Sequence of chain 1.E:
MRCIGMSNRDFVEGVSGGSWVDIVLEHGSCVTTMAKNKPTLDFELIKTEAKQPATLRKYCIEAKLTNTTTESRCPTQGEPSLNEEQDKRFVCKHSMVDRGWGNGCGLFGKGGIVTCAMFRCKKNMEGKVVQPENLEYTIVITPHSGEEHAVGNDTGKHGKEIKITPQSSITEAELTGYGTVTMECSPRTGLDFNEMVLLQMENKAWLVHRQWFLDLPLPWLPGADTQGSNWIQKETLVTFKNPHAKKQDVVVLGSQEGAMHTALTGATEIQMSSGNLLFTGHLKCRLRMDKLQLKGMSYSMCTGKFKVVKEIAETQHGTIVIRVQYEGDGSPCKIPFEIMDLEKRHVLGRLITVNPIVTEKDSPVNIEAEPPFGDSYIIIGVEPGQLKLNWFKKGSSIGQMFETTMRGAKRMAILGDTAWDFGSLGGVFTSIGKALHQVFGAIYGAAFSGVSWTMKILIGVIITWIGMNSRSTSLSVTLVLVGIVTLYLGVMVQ

A protein and the small-molecule ligand that binds it are described below.
Small molecule (SMILES): CC(=O)N[C@@H]1[C@@H](O)[C@H](O)[C@@H](CO)O[C@H]1O

Sequence of chain 55.C:
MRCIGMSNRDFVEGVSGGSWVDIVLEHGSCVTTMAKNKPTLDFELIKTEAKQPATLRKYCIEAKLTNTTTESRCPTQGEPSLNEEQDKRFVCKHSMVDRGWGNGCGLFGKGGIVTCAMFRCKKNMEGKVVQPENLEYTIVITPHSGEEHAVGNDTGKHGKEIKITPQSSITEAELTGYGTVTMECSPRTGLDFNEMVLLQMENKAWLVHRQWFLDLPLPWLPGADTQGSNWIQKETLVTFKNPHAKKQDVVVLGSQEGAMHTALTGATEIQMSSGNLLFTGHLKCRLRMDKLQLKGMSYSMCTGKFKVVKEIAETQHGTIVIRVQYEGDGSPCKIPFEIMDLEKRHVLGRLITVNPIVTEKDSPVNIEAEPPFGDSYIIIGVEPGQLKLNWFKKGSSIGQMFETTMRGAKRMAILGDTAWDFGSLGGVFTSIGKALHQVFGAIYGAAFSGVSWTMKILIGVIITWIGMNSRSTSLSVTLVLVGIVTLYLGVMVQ

Binding-site contacts:
Ligand atom C2 contacts residue MET118 of chain 55.C at 4.5 Å (hydrophobic).
Ligand atom N2 contacts residue ASN67 of chain 55.C at 2.9 Å (h-bond).
Ligand atom C8 contacts residue MET118 of chain 55.C at 3.8 Å (hydrophobic).
Ligand atom C3 contacts residue ASN67 of chain 55.C at 3.8 Å.
Ligand atom C1 contacts residue ASN67 of chain 55.C at 1.4 Å.
Ligand atom C8 contacts residue PHE90 of chain 55.C at 3.7 Å (hydrophobic).
Ligand atom C8 contacts residue SER300 of chain 1.E at 1.9 Å.
Ligand atom C1 contacts residue MET118 of chain 55.C at 4.1 Å (hydrophobic).
Ligand atom C7 contacts residue ASN67 of chain 55.C at 3.3 Å.
Ligand atom O7 contacts residue PHE90 of chain 55.C at 4.4 Å.
Ligand atom C2 contacts residue ASN67 of chain 55.C at 2.5 Å.
Ligand atom C5 contacts residue ASN67 of chain 55.C at 3.7 Å.
Ligand atom C7 contacts residue MET118 of chain 55.C at 4.0 Å (hydrophobic).
Ligand atom C8 contacts residue ASN67 of chain 55.C at 4.4 Å.
Ligand atom C8 contacts residue ARG89 of chain 55.C at 3.3 Å.
Ligand atom C7 contacts residue PHE90 of chain 55.C at 4.2 Å (hydrophobic).
Ligand atom N2 contacts residue SER300 of chain 1.E at 3.9 Å.
Ligand atom C4 contacts residue ASN67 of chain 55.C at 4.2 Å.
Ligand atom N2 contacts residue MET118 of chain 55.C at 3.6 Å.
Ligand atom C7 contacts residue SER300 of chain 1.E at 3.4 Å.
Ligand atom O5 contacts residue ASN67 of chain 55.C at 2.4 Å (h-bond).
Ligand atom O7 contacts residue ASN67 of chain 55.C at 3.3 Å (h-bond).
Ligand atom O7 contacts residue SER300 of chain 1.E at 4.3 Å.